Sequence of chain 2.B:
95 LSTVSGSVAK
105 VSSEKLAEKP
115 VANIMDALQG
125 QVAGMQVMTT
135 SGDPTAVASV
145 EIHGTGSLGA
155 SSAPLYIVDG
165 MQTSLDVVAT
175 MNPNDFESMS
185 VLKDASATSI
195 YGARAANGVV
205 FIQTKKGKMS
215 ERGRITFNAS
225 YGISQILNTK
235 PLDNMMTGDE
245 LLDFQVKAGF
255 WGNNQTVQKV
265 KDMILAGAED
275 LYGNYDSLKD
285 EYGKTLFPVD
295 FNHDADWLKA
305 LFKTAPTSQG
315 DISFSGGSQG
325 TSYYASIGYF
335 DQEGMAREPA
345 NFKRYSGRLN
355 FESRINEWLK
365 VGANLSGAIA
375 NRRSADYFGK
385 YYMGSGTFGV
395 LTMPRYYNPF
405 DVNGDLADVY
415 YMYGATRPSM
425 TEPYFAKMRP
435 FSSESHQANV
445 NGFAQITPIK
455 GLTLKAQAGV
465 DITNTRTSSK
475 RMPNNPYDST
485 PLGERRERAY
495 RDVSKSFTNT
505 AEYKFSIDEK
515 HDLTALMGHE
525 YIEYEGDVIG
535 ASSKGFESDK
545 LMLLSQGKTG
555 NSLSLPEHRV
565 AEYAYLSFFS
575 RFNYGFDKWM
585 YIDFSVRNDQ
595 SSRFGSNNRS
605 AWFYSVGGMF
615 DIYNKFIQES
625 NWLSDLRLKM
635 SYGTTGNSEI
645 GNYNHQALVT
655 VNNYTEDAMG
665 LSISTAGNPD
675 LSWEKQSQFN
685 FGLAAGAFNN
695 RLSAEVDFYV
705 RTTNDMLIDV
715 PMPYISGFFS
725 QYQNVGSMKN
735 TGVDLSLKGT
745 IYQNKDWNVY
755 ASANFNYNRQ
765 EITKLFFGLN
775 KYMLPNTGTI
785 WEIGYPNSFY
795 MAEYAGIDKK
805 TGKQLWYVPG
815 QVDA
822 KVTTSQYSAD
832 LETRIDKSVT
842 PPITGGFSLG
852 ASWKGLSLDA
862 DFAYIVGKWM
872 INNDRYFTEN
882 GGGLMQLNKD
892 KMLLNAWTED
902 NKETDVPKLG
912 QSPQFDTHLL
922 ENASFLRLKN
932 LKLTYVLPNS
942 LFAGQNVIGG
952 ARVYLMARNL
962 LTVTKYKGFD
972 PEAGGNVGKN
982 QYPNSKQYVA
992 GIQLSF

Binding-site contacts:
Ligand atom CA contacts residue ASN977 of chain 2.B at 3.0 Å.
Ligand atom N contacts residue ASN874 of chain 2.B at 2.9 Å (h-bond).
Ligand atom NH1 contacts residue ASP82 of chain 2.A at 2.9 Å (salt-bridge).
Ligand atom CB contacts residue TYR386 of chain 2.B at 3.5 Å (hydrophobic).
Ligand atom CB contacts residue VAL978 of chain 2.B at 3.4 Å (hydrophobic).
Ligand atom OG contacts residue TYR385 of chain 2.B at 3.7 Å.
Ligand atom N contacts residue PHE878 of chain 2.B at 3.4 Å.
Ligand atom NE2 contacts residue ASP80 of chain 2.A at 2.9 Å (salt-bridge).
Ligand atom OG1 contacts residue PHE392 of chain 2.B at 3.6 Å.
Ligand atom OG contacts residue ASN780 of chain 2.B at 2.9 Å (h-bond).
Ligand atom CA contacts residue PHE878 of chain 2.B at 3.5 Å (hydrophobic).
Ligand atom N contacts residue ASN874 of chain 2.B at 3.7 Å.
Ligand atom OD1 contacts residue TYR385 of chain 2.B at 3.0 Å.
Ligand atom C contacts residue ASN977 of chain 2.B at 3.4 Å.
Ligand atom NH2 contacts residue ARG78 of chain 2.A at 3.7 Å.
Ligand atom C contacts residue ASN977 of chain 2.B at 3.4 Å.
Ligand atom O contacts residue ASN780 of chain 2.B at 3.6 Å.
Ligand atom CA contacts residue GLY59 of chain 2.A at 3.5 Å.
Ligand atom CA contacts residue LEU885 of chain 2.B at 3.7 Å (hydrophobic).
Ligand atom CA contacts residue VAL978 of chain 2.B at 3.4 Å (hydrophobic).
Ligand atom N contacts residue TYR877 of chain 2.B at 3.5 Å.
Ligand atom CA contacts residue ASN60 of chain 2.A at 3.5 Å.
Ligand atom CA contacts residue ASN874 of chain 2.B at 3.6 Å.
Ligand atom NE2 contacts residue ARG78 of chain 2.A at 3.5 Å (salt-bridge).
Ligand atom CG2 contacts residue MET387 of chain 2.B at 3.7 Å (hydrophobic).
Ligand atom CB contacts residue LEU885 of chain 2.B at 3.5 Å (hydrophobic).
Ligand atom N contacts residue ASN780 of chain 2.B at 3.1 Å (h-bond).
Ligand atom N contacts residue ASN977 of chain 2.B at 3.1 Å (h-bond).
Ligand atom C contacts residue GLY59 of chain 2.A at 3.6 Å.
Ligand atom CA contacts residue TYR385 of chain 2.B at 3.7 Å (hydrophobic).
Ligand atom O contacts residue ASN60 of chain 2.A at 3.2 Å (h-bond).
Ligand atom O contacts residue THR781 of chain 2.B at 3.5 Å.
Ligand atom N contacts residue ASN977 of chain 2.B at 2.3 Å (h-bond).
Ligand atom N contacts residue GLY59 of chain 2.A at 3.4 Å (h-bond).
Ligand atom O contacts residue LYS980 of chain 2.B at 3.2 Å.
Ligand atom OG contacts residue TYR386 of chain 2.B at 3.6 Å.
Ligand atom O contacts residue PHE878 of chain 2.B at 3.5 Å.
Ligand atom O contacts residue TYR385 of chain 2.B at 3.5 Å.
Ligand atom C contacts residue ASN874 of chain 2.B at 3.7 Å.
Ligand atom CG2 contacts residue SER61 of chain 2.A at 3.1 Å.

Sequence of chain 2.A:
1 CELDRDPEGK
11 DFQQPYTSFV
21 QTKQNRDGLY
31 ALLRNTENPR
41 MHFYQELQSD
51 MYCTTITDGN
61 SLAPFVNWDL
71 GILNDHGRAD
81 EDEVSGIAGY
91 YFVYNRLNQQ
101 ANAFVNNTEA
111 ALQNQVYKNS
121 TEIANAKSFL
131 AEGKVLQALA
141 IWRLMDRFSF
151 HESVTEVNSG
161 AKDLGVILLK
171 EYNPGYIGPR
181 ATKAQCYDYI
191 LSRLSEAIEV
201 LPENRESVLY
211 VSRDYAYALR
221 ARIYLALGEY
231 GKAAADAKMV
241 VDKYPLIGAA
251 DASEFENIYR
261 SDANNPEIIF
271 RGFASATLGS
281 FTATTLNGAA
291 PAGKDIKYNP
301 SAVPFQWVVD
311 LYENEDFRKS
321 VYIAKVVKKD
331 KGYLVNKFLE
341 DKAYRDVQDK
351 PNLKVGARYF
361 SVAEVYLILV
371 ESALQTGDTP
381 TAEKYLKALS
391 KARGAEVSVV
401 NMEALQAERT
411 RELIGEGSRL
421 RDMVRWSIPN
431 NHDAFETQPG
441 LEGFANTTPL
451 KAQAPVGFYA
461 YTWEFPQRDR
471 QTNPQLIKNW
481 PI

The small molecule below binds the protein below.
Small molecule (SMILES): C[C@H](N)C(=O)N[C@@H](CO)C(=O)N[C@H](C(=O)N[C@H](C(=O)NCC(=O)NCC(=O)N[C@@H](CC(N)=O)C(=O)N[C@@H](CO)C(=O)N[C@@H](CCC(N)=O)C(=O)N[C@@H](CCCN=C(N)N)C(=O)NCC(=O)N[C@@H](CO)C(=O)NCC=O)[C@@H](C)O)[C@@H](C)O